Binding-site contacts:
Ligand atom N contacts residue GLU245 of chain 1.A at 2.9 Å (salt-bridge).
Ligand atom C contacts residue GLU245 of chain 1.A at 3.8 Å.
Ligand atom CD2 contacts residue GLU83 of chain 1.A at 3.7 Å.
Ligand atom CB contacts residue GLU245 of chain 1.A at 3.5 Å.
Ligand atom N contacts residue LYS65 of chain 1.A at 4.0 Å.
Ligand atom NZ contacts residue GLU83 of chain 1.A at 2.6 Å (salt-bridge).
Ligand atom CD2 contacts residue LEU82 of chain 1.A at 4.0 Å (hydrophobic).
Ligand atom CD1 contacts residue GLN78 of chain 1.A at 4.0 Å.
Ligand atom CD2 contacts residue GLN78 of chain 1.A at 3.8 Å.
Ligand atom NZ contacts residue VAL79 of chain 1.A at 3.6 Å.
Ligand atom C contacts residue LYS65 of chain 1.A at 3.7 Å.
Ligand atom CD1 contacts residue VAL79 of chain 1.A at 3.6 Å (hydrophobic).
Ligand atom CD2 contacts residue LEU75 of chain 1.A at 3.8 Å (hydrophobic).
Ligand atom N contacts residue ILE61 of chain 1.A at 3.9 Å.
Ligand atom O contacts residue ILE61 of chain 1.A at 3.8 Å.
Ligand atom CD1 contacts residue ASP241 of chain 1.A at 3.6 Å.
Ligand atom CE contacts residue GLU83 of chain 1.A at 3.6 Å.
Ligand atom CD1 contacts residue LEU75 of chain 1.A at 4.0 Å (hydrophobic).
Ligand atom O contacts residue LYS65 of chain 1.A at 2.8 Å (salt-bridge).
Ligand atom CB contacts residue GLU245 of chain 1.A at 3.6 Å.
Ligand atom CA contacts residue GLU245 of chain 1.A at 3.8 Å.
Ligand atom CD1 contacts residue LEU242 of chain 1.A at 3.6 Å (hydrophobic).
Ligand atom CA contacts residue GLU245 of chain 1.A at 3.8 Å.
Ligand atom CB contacts residue ILE61 of chain 1.A at 3.7 Å (hydrophobic).
Ligand atom C contacts residue LYS65 of chain 1.A at 3.5 Å.
Ligand atom CD2 contacts residue ILE61 of chain 1.A at 3.7 Å (hydrophobic).
Ligand atom NE2 contacts residue LEU75 of chain 1.A at 3.5 Å.
Ligand atom CD1 contacts residue LEU82 of chain 1.A at 3.6 Å (hydrophobic).
Ligand atom CB contacts residue LEU75 of chain 1.A at 3.8 Å (hydrophobic).
Ligand atom C contacts residue ILE61 of chain 1.A at 3.8 Å (hydrophobic).
Ligand atom CG contacts residue ILE61 of chain 1.A at 3.9 Å (hydrophobic).
Ligand atom NE2 contacts residue VAL79 of chain 1.A at 3.5 Å.
Ligand atom CG1 contacts residue GLU245 of chain 1.A at 3.5 Å.
Ligand atom O contacts residue LYS65 of chain 1.A at 4.0 Å.
Ligand atom CD2 contacts residue MET246 of chain 1.A at 3.9 Å (hydrophobic).
Ligand atom CD1 contacts residue ILE61 of chain 1.A at 3.6 Å (hydrophobic).
Ligand atom N contacts residue LYS65 of chain 1.A at 4.0 Å.
Ligand atom CA contacts residue LYS65 of chain 1.A at 3.6 Å.
Ligand atom CD2 contacts residue VAL79 of chain 1.A at 3.7 Å (hydrophobic).
Ligand atom CD2 contacts residue VAL79 of chain 1.A at 3.5 Å (hydrophobic).

Sequence of chain 1.A:
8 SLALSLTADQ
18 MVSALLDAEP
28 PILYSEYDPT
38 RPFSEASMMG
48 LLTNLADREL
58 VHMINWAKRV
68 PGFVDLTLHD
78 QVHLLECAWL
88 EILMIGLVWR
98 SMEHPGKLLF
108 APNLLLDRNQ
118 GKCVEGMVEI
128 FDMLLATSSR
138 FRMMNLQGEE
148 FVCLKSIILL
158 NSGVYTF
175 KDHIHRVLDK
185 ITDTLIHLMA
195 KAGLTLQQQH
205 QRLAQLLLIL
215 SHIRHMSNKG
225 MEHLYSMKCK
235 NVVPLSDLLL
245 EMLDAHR

This protein binds this small molecule.
Small molecule (SMILES): CC[C@H](C)[C@H](NC(=O)[C@@H](N)CCCCN)C(=O)N[C@@H](CC(C)C)C(=O)N[C@@H](Cc1cnc[nH]1)C(=O)N[C@@H](CCCN=C(N)N)C(=O)N[C@@H](C)C(=O)N[C@@H](CC(C)C)C(=O)N[C@@H](CCC(N)=O)C(=O)N[C@@H](C)C=O